The small molecule below binds the protein below.
Small molecule (SMILES): Cn1cncc1/C=C1\CCN=C1c1cccnc1

Sequence of chain 1.E:
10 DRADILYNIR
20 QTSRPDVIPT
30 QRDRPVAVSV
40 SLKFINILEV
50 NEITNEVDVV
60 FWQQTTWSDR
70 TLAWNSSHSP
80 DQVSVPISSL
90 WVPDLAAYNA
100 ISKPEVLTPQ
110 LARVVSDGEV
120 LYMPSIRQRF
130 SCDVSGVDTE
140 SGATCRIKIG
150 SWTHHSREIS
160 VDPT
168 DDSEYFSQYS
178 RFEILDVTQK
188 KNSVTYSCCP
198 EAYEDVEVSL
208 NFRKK

Binding-site contacts:
Ligand atom C10 contacts residue CYS195 of chain 1.E at 3.6 Å (hydrophobic).
Ligand atom C09 contacts residue TYR193 of chain 1.E at 4.0 Å (hydrophobic).
Ligand atom C01 contacts residue TRP151 of chain 1.E at 3.5 Å (hydrophobic).
Ligand atom C10 contacts residue TYR200 of chain 1.E at 3.5 Å (hydrophobic).
Ligand atom C03 contacts residue TYR97 of chain 1.E at 3.6 Å (hydrophobic).
Ligand atom C13 contacts residue TRP151 of chain 1.E at 3.7 Å (hydrophobic).
Ligand atom C08 contacts residue TRP151 of chain 1.E at 3.9 Å (hydrophobic).
Ligand atom C01 contacts residue TYR193 of chain 1.E at 3.7 Å (hydrophobic).
Ligand atom N04 contacts residue TRP151 of chain 1.E at 3.8 Å.
Ligand atom C14 contacts residue LEU120 of chain 1.A at 3.3 Å (hydrophobic).
Ligand atom C12 contacts residue TYR200 of chain 1.E at 3.7 Å (hydrophobic).
Ligand atom C06 contacts residue TRP151 of chain 1.E at 3.4 Å (hydrophobic).
Ligand atom C05 contacts residue TYR200 of chain 1.E at 3.9 Å (hydrophobic).
Ligand atom N04 contacts residue SER150 of chain 1.E at 3.2 Å (h-bond).
Ligand atom N04 contacts residue TYR200 of chain 1.E at 4.0 Å.
Ligand atom N11 contacts residue TYR200 of chain 1.E at 3.6 Å.
Ligand atom C08 contacts residue MET122 of chain 1.A at 3.6 Å (hydrophobic).
Ligand atom C07 contacts residue TRP151 of chain 1.E at 3.2 Å (hydrophobic).
Ligand atom C03 contacts residue TYR193 of chain 1.E at 3.4 Å (hydrophobic).
Ligand atom C15 contacts residue LEU120 of chain 1.A at 3.3 Å (hydrophobic).
Ligand atom C16 contacts residue THR152 of chain 1.E at 3.8 Å.
Ligand atom N02 contacts residue TYR193 of chain 1.E at 3.7 Å.
Ligand atom N11 contacts residue CYS196 of chain 1.E at 3.9 Å.
Ligand atom C03 contacts residue TRP151 of chain 1.E at 3.7 Å (hydrophobic).
Ligand atom C15 contacts residue ARG112 of chain 1.A at 3.9 Å.
Ligand atom C18 contacts residue TRP151 of chain 1.E at 3.4 Å (hydrophobic).
Ligand atom N17 contacts residue MET122 of chain 1.A at 4.0 Å.
Ligand atom N17 contacts residue THR152 of chain 1.E at 3.5 Å.
Ligand atom C05 contacts residue SER150 of chain 1.E at 3.3 Å.
Ligand atom N02 contacts residue TRP151 of chain 1.E at 3.3 Å.
Ligand atom C05 contacts residue TRP151 of chain 1.E at 2.9 Å (hydrophobic).
Ligand atom N04 contacts residue TYR97 of chain 1.E at 3.2 Å (h-bond).
Ligand atom C01 contacts residue TRP61 of chain 1.A at 3.4 Å (hydrophobic).
Ligand atom N11 contacts residue CYS195 of chain 1.E at 3.6 Å.
Ligand atom C09 contacts residue MET122 of chain 1.A at 4.0 Å (hydrophobic).
Ligand atom C18 contacts residue MET122 of chain 1.A at 4.0 Å (hydrophobic).
Ligand atom N17 contacts residue TRP151 of chain 1.E at 3.8 Å.
Ligand atom C12 contacts residue TRP151 of chain 1.E at 3.9 Å (hydrophobic).
Ligand atom C14 contacts residue TYR200 of chain 1.E at 4.0 Å (hydrophobic).
Ligand atom C07 contacts residue MET122 of chain 1.A at 3.8 Å (hydrophobic).

Sequence of chain 1.A:
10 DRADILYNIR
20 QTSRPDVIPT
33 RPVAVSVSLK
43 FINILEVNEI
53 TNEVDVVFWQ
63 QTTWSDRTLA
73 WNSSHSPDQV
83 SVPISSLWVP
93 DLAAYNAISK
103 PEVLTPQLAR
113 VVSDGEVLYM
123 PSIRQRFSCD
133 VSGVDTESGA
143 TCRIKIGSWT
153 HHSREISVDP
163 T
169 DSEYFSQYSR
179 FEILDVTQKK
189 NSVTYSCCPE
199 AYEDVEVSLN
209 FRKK